A small-molecule ligand and the protein it binds are described below.
Small molecule (SMILES): CC(=O)N[C@@H]1[C@@H](O)[C@H](O)[C@@H](CO)O[C@H]1O

Binding-site contacts:
Ligand atom O5 contacts residue ASN61 of chain 1.G at 2.5 Å (h-bond).
Ligand atom C6 contacts residue LYS53 of chain 1.G at 3.3 Å.
Ligand atom C7 contacts residue ASN61 of chain 1.G at 3.7 Å.
Ligand atom C4 contacts residue ASN61 of chain 1.G at 4.3 Å.
Ligand atom C5 contacts residue ASN61 of chain 1.G at 3.7 Å.
Ligand atom N2 contacts residue ASN61 of chain 1.G at 2.8 Å (h-bond).
Ligand atom C2 contacts residue ASN61 of chain 1.G at 2.5 Å.
Ligand atom C1 contacts residue ASN61 of chain 1.G at 1.4 Å.
Ligand atom C3 contacts residue ASN61 of chain 1.G at 3.8 Å.
Ligand atom C8 contacts residue ASN61 of chain 1.G at 4.2 Å.
Ligand atom C5 contacts residue LYS53 of chain 1.G at 4.2 Å.
Ligand atom O5 contacts residue LYS53 of chain 1.G at 3.9 Å.
Ligand atom C8 contacts residue ARG60 of chain 1.G at 4.5 Å.
Ligand atom O6 contacts residue LYS53 of chain 1.G at 4.4 Å.
Ligand atom O7 contacts residue ASN61 of chain 1.G at 4.5 Å.

Sequence of chain 1.G:
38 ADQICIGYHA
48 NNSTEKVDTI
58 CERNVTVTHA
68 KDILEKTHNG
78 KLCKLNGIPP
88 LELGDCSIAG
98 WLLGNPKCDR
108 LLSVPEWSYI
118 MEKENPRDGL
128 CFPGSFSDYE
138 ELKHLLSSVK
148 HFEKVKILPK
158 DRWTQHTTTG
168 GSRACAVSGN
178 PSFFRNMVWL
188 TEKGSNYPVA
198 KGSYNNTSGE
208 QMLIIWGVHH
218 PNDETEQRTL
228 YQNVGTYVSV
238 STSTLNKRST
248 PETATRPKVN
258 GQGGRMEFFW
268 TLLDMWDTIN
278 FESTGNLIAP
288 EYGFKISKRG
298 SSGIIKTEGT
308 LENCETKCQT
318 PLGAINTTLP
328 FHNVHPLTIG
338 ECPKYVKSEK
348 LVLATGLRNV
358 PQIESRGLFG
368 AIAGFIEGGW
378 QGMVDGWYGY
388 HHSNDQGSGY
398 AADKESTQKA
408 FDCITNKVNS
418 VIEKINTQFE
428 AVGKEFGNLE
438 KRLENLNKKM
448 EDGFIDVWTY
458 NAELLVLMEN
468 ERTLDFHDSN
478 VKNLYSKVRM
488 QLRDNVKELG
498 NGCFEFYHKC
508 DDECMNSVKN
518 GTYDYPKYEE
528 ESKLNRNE